Sequence of chain 1.A:
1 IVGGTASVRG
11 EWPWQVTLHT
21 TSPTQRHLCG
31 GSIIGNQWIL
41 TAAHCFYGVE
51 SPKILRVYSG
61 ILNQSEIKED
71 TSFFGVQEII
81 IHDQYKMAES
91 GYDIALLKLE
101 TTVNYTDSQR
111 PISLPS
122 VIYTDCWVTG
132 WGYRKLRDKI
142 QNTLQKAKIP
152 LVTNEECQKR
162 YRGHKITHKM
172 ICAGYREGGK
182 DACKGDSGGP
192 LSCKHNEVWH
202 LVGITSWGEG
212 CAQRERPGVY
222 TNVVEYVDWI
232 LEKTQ

A small-molecule ligand and the protein it binds are described below.
Small molecule (SMILES): NCC1CCC(C(=O)N[C@@H](Cc2ccccc2)C(=O)Nc2ccc(-c3nnn[nH]3)cc2)CC1

Binding-site contacts:
Ligand atom C6 contacts residue HIS44 of chain 1.A at 3.5 Å.
Ligand atom C7 contacts residue CYS184 of chain 1.A at 3.7 Å (hydrophobic).
Ligand atom C7 contacts residue LYS185 of chain 1.A at 3.8 Å.
Ligand atom N22 contacts residue GLY186 of chain 1.A at 3.3 Å (h-bond).
Ligand atom N31 contacts residue TYR134 of chain 1.A at 3.4 Å (h-bond).
Ligand atom C5 contacts residue HIS44 of chain 1.A at 3.7 Å.
Ligand atom C6 contacts residue SER188 of chain 1.A at 3.7 Å.
Ligand atom O16 contacts residue GLY186 of chain 1.A at 2.9 Å (h-bond).
Ligand atom C29 contacts residue TYR134 of chain 1.A at 3.8 Å (hydrophobic).
Ligand atom O16 contacts residue SER188 of chain 1.A at 3.3 Å (h-bond).
Ligand atom C2 contacts residue LEU28 of chain 1.A at 3.8 Å (hydrophobic).
Ligand atom C12 contacts residue THR206 of chain 1.A at 3.8 Å.
Ligand atom N14 contacts residue ASP182 of chain 1.A at 3.0 Å (salt-bridge).
Ligand atom C18 contacts residue SER188 of chain 1.A at 3.3 Å.
Ligand atom N14 contacts residue GLY211 of chain 1.A at 3.0 Å (h-bond).
Ligand atom C24 contacts residue TYR134 of chain 1.A at 3.7 Å (hydrophobic).
Ligand atom C27 contacts residue LEU28 of chain 1.A at 3.8 Å (hydrophobic).
Ligand atom C28 contacts residue GLY186 of chain 1.A at 3.4 Å.
Ligand atom N30 contacts residue TYR134 of chain 1.A at 2.6 Å (h-bond).
Ligand atom N14 contacts residue CYS212 of chain 1.A at 3.8 Å.
Ligand atom O16 contacts residue ASP187 of chain 1.A at 3.6 Å (salt-bridge).
Ligand atom C13 contacts residue TRP208 of chain 1.A at 3.8 Å (hydrophobic).
Ligand atom C4 contacts residue CYS29 of chain 1.A at 3.8 Å (hydrophobic).
Ligand atom C19 contacts residue HIS44 of chain 1.A at 3.5 Å.
Ligand atom O16 contacts residue CYS184 of chain 1.A at 3.4 Å (h-bond).
Ligand atom O21 contacts residue LYS185 of chain 1.A at 3.6 Å.
Ligand atom N33 contacts residue ILE141 of chain 1.A at 3.6 Å.
Ligand atom C12 contacts residue TRP208 of chain 1.A at 3.8 Å (hydrophobic).
Ligand atom N14 contacts residue ALA183 of chain 1.A at 2.9 Å (h-bond).
Ligand atom C26 contacts residue LYS185 of chain 1.A at 3.6 Å.
Ligand atom C4 contacts residue LEU28 of chain 1.A at 3.8 Å (hydrophobic).
Ligand atom O16 contacts residue LYS185 of chain 1.A at 3.4 Å.
Ligand atom C13 contacts residue ALA183 of chain 1.A at 3.6 Å (hydrophobic).
Ligand atom C27 contacts residue GLY186 of chain 1.A at 3.6 Å.
Ligand atom C13 contacts residue GLY209 of chain 1.A at 3.8 Å.
Ligand atom C11 contacts residue ALA183 of chain 1.A at 3.7 Å (hydrophobic).
Ligand atom C10 contacts residue THR206 of chain 1.A at 3.7 Å.
Ligand atom C15 contacts residue SER188 of chain 1.A at 3.5 Å.
Ligand atom N17 contacts residue SER188 of chain 1.A at 3.7 Å.
Ligand atom C20 contacts residue GLY186 of chain 1.A at 3.7 Å.